Sequence of chain 1.B:
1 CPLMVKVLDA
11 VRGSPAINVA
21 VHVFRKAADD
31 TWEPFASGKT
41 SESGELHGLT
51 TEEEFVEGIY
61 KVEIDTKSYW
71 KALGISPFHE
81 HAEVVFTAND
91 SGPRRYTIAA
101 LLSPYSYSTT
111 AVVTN

This protein binds this small molecule.
Small molecule (SMILES): CCS(=O)(=O)Nc1ccc(/C=C/c2cc(C)c(O)c(C)c2)cc1

Sequence of chain 2.B:
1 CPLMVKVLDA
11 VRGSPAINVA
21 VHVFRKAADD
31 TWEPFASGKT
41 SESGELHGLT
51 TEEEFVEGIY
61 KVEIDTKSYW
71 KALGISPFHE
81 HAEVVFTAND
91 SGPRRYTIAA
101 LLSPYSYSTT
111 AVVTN

Binding-site contacts:
Ligand atom C18 contacts residue 18J1 of chain 2.D at 3.0 Å.
Ligand atom C19 contacts residue LEU8 of chain 1.B at 3.4 Å (hydrophobic).
Ligand atom C14 contacts residue LEU8 of chain 1.B at 3.1 Å (hydrophobic).
Ligand atom C10 contacts residue THR110 of chain 1.B at 3.7 Å.
Ligand atom C24 contacts residue LYS6 of chain 1.B at 2.6 Å.
Ligand atom C5 contacts residue 18J1 of chain 2.D at 0.9 Å.
Ligand atom C8 contacts residue LEU101 of chain 1.B at 3.6 Å (hydrophobic).
Ligand atom C18 contacts residue LYS6 of chain 1.B at 3.0 Å.
Ligand atom O1 contacts residue 18J1 of chain 2.D at 0.5 Å (h-bond).
Ligand atom O23 contacts residue LYS6 of chain 1.B at 3.6 Å.
Ligand atom C25 contacts residue LYS6 of chain 1.B at 1.5 Å.
Ligand atom C25 contacts residue GLU45 of chain 1.B at 3.6 Å.
Ligand atom C19 contacts residue 18J1 of chain 2.D at 2.5 Å.
Ligand atom C8 contacts residue THR109 of chain 2.B at 3.7 Å.
Ligand atom C2 contacts residue 18J1 of chain 2.D at 0.2 Å.
Ligand atom O1 contacts residue SER108 of chain 1.B at 3.0 Å (h-bond).
Ligand atom C11 contacts residue 18J1 of chain 2.D at 1.6 Å.
Ligand atom O22 contacts residue MET4 of chain 2.B at 3.6 Å.
Ligand atom C12 contacts residue ALA99 of chain 2.B at 3.4 Å (hydrophobic).
Ligand atom O1 contacts residue SER108 of chain 2.B at 2.7 Å (h-bond).
Ligand atom C10 contacts residue LEU101 of chain 2.B at 3.6 Å (hydrophobic).
Ligand atom C3 contacts residue 18J1 of chain 2.D at 0.2 Å.
Ligand atom C8 contacts residue SER108 of chain 2.B at 3.2 Å.
Ligand atom C6 contacts residue 18J1 of chain 2.D at 0.7 Å.
Ligand atom C15 contacts residue ALA99 of chain 2.B at 3.5 Å (hydrophobic).
Ligand atom O1 contacts residue LEU101 of chain 2.B at 3.4 Å.
Ligand atom C15 contacts residue LEU8 of chain 1.B at 3.7 Å (hydrophobic).
Ligand atom O22 contacts residue THR97 of chain 2.B at 3.3 Å.
Ligand atom C8 contacts residue 18J1 of chain 2.D at 0.6 Å.
Ligand atom C25 contacts residue SER43 of chain 1.B at 3.6 Å.
Ligand atom C10 contacts residue 18J1 of chain 2.D at 0.6 Å.
Ligand atom C4 contacts residue 18J1 of chain 2.D at 0.7 Å.
Ligand atom S21 contacts residue LYS6 of chain 1.B at 3.0 Å (salt-bridge).
Ligand atom C12 contacts residue LEU8 of chain 1.B at 2.9 Å (hydrophobic).
Ligand atom C11 contacts residue LEU8 of chain 1.B at 3.2 Å (hydrophobic).
Ligand atom C17 contacts residue LYS6 of chain 1.B at 2.8 Å.
Ligand atom N20 contacts residue LYS6 of chain 1.B at 2.1 Å (salt-bridge).
Ligand atom C7 contacts residue 18J1 of chain 2.D at 0.2 Å.
Ligand atom C14 contacts residue 18J1 of chain 2.D at 3.1 Å.
Ligand atom C12 contacts residue 18J1 of chain 2.D at 2.5 Å.